The small molecule below binds the protein below.
Small molecule (SMILES): CC(=O)N[C@@H]1[C@@H](O)[C@H](O)[C@@H](CO)O[C@H]1O

Binding-site contacts:
Ligand atom O5 contacts residue GLY271 of chain 1.B at 4.1 Å.
Ligand atom C1 contacts residue THR270 of chain 1.B at 3.6 Å.
Ligand atom N2 contacts residue ASN259 of chain 1.B at 3.0 Å (h-bond).
Ligand atom O5 contacts residue ASP256 of chain 1.B at 3.3 Å (salt-bridge).
Ligand atom C2 contacts residue ASN259 of chain 1.B at 2.6 Å.
Ligand atom O5 contacts residue ASN259 of chain 1.B at 2.4 Å (h-bond).
Ligand atom O5 contacts residue ARG272 of chain 1.B at 4.3 Å.
Ligand atom O6 contacts residue ARG272 of chain 1.B at 3.0 Å.
Ligand atom C7 contacts residue PRO230 of chain 1.B at 3.7 Å (hydrophobic).
Ligand atom O6 contacts residue GLY271 of chain 1.B at 4.2 Å.
Ligand atom C1 contacts residue ASP256 of chain 1.B at 4.4 Å.
Ligand atom C7 contacts residue ASN259 of chain 1.B at 3.8 Å.
Ligand atom O7 contacts residue PRO230 of chain 1.B at 3.6 Å.
Ligand atom C2 contacts residue SER255 of chain 1.B at 4.3 Å.
Ligand atom O5 contacts residue SER255 of chain 1.B at 4.2 Å.
Ligand atom C5 contacts residue THR270 of chain 1.B at 4.4 Å.
Ligand atom C6 contacts residue ASP256 of chain 1.B at 3.5 Å.
Ligand atom C6 contacts residue ARG272 of chain 1.B at 4.2 Å.
Ligand atom C1 contacts residue ASN259 of chain 1.B at 1.4 Å.
Ligand atom O5 contacts residue THR270 of chain 1.B at 3.9 Å.
Ligand atom C5 contacts residue ASN259 of chain 1.B at 3.7 Å.
Ligand atom C4 contacts residue ASN259 of chain 1.B at 4.3 Å.
Ligand atom C1 contacts residue GLY271 of chain 1.B at 4.2 Å.
Ligand atom C5 contacts residue ASP256 of chain 1.B at 4.1 Å.
Ligand atom C3 contacts residue ASN259 of chain 1.B at 3.9 Å.
Ligand atom O6 contacts residue ASP256 of chain 1.B at 3.5 Å (salt-bridge).
Ligand atom C1 contacts residue SER255 of chain 1.B at 4.0 Å.
Ligand atom C8 contacts residue PRO230 of chain 1.B at 3.5 Å (hydrophobic).
Ligand atom O7 contacts residue GLU229 of chain 1.B at 4.1 Å.
Ligand atom O7 contacts residue ASN259 of chain 1.B at 4.1 Å.

Sequence of chain 1.B:
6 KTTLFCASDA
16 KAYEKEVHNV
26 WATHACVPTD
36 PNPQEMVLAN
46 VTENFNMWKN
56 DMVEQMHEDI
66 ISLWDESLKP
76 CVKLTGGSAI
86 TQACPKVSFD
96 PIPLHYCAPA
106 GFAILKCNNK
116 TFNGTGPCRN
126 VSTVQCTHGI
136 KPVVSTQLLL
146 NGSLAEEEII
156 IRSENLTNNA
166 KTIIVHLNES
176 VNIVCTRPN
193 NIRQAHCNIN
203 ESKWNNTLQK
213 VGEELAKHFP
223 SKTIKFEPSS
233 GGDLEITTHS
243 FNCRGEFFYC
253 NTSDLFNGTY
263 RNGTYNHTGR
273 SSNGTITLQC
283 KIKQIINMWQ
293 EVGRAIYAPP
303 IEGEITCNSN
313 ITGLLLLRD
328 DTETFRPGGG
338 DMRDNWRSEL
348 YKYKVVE